A small-molecule ligand and the protein it binds are described below.
Small molecule (SMILES): NCCC[C@H](N)C(=O)O

Binding-site contacts:
Ligand atom OXT contacts residue TYR1040 of chain 1.G at 3.9 Å.
Ligand atom CD contacts residue LEU907 of chain 1.G at 3.7 Å (hydrophobic).
Ligand atom O contacts residue THR1043 of chain 1.G at 4.2 Å.
Ligand atom N contacts residue HIS1039 of chain 1.G at 4.0 Å.
Ligand atom CG contacts residue ASP791 of chain 1.G at 4.5 Å.
Ligand atom N contacts residue ASP1041 of chain 1.G at 3.3 Å (salt-bridge).
Ligand atom C contacts residue TYR1040 of chain 1.G at 3.7 Å (hydrophobic).
Ligand atom OXT contacts residue LEU907 of chain 1.G at 3.5 Å.
Ligand atom NE contacts residue GLU892 of chain 1.G at 2.6 Å (salt-bridge).
Ligand atom N contacts residue TYR1040 of chain 1.G at 2.9 Å (h-bond).
Ligand atom CG contacts residue LEU895 of chain 1.G at 3.9 Å (hydrophobic).
Ligand atom NE contacts residue SER792 of chain 1.G at 4.0 Å.
Ligand atom CB contacts residue LEU907 of chain 1.G at 3.8 Å (hydrophobic).
Ligand atom CD contacts residue GLU783 of chain 1.G at 3.5 Å.
Ligand atom O contacts residue ASP1041 of chain 1.G at 3.0 Å.
Ligand atom NE contacts residue ASP791 of chain 1.G at 2.8 Å (salt-bridge).
Ligand atom CD contacts residue VAL893 of chain 1.G at 3.6 Å (hydrophobic).
Ligand atom CD contacts residue GLU892 of chain 1.G at 3.6 Å.
Ligand atom O contacts residue TYR1040 of chain 1.G at 3.6 Å.
Ligand atom CA contacts residue LEU907 of chain 1.G at 4.3 Å (hydrophobic).
Ligand atom O contacts residue THR1042 of chain 1.G at 2.6 Å (h-bond).
Ligand atom CG contacts residue GLU892 of chain 1.G at 3.8 Å.
Ligand atom O contacts residue LEU907 of chain 1.G at 4.1 Å.
Ligand atom C contacts residue THR1042 of chain 1.G at 3.4 Å.
Ligand atom NE contacts residue ALA793 of chain 1.G at 3.7 Å.
Ligand atom CA contacts residue TYR1040 of chain 1.G at 3.8 Å (hydrophobic).
Ligand atom C contacts residue ASP1041 of chain 1.G at 3.9 Å.
Ligand atom CA contacts residue ASP1041 of chain 1.G at 4.4 Å.
Ligand atom OXT contacts residue THR1042 of chain 1.G at 2.6 Å (h-bond).
Ligand atom C contacts residue LEU907 of chain 1.G at 3.7 Å (hydrophobic).
Ligand atom CG contacts residue VAL893 of chain 1.G at 4.4 Å (hydrophobic).
Ligand atom CB contacts residue GLU783 of chain 1.G at 3.6 Å.
Ligand atom OXT contacts residue ASP1041 of chain 1.G at 4.4 Å.
Ligand atom CD contacts residue ASP791 of chain 1.G at 3.0 Å.
Ligand atom CG contacts residue LEU907 of chain 1.G at 4.2 Å (hydrophobic).
Ligand atom NE contacts residue VAL893 of chain 1.G at 3.8 Å.
Ligand atom CD contacts residue LEU895 of chain 1.G at 4.0 Å (hydrophobic).
Ligand atom CG contacts residue GLU783 of chain 1.G at 4.1 Å.
Ligand atom NE contacts residue GLU783 of chain 1.G at 2.8 Å (salt-bridge).

Sequence of chain 1.G:
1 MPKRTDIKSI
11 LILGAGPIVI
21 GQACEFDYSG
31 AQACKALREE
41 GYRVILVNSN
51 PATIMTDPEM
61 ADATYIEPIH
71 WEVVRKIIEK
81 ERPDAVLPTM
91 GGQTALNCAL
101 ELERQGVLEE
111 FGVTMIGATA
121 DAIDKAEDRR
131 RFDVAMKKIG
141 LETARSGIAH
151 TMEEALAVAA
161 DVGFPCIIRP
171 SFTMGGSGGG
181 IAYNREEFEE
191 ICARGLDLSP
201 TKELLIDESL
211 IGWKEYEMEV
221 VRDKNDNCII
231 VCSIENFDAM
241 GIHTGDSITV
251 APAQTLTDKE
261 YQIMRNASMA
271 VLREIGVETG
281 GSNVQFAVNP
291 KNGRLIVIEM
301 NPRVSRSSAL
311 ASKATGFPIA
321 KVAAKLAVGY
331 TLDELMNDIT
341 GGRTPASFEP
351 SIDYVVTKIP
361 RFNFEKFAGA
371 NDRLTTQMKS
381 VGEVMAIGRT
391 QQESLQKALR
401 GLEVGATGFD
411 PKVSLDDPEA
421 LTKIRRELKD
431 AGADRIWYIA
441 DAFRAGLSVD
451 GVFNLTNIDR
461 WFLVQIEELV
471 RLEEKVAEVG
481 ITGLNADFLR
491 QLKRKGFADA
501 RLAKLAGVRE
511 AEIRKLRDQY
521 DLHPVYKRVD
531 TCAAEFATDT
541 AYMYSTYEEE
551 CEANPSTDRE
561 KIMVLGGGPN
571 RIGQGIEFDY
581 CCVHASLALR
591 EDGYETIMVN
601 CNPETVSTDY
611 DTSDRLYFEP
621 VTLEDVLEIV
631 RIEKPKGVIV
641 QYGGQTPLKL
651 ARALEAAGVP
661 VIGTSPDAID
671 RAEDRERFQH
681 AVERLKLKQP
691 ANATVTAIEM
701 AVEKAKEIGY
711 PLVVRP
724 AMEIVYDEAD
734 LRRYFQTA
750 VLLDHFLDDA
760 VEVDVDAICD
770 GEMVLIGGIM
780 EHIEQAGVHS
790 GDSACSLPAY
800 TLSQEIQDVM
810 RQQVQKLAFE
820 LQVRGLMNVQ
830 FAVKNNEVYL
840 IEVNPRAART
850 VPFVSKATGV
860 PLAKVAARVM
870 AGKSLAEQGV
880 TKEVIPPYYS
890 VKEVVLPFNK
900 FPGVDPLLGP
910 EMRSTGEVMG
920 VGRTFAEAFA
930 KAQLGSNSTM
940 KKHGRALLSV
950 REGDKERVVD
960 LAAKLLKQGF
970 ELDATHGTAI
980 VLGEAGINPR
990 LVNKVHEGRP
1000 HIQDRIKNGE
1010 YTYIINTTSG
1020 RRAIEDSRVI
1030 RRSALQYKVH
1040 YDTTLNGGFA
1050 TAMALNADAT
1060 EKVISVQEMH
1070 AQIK